Binding-site contacts:
Ligand atom O5 contacts residue THR256 of chain 1.B at 3.6 Å.
Ligand atom C8 contacts residue ASN219 of chain 1.B at 4.5 Å.
Ligand atom C1 contacts residue ASN219 of chain 1.B at 1.4 Å.
Ligand atom C8 contacts residue TYR487 of chain 1.B at 4.4 Å (hydrophobic).
Ligand atom O5 contacts residue LYS258 of chain 1.B at 3.7 Å.
Ligand atom C8 contacts residue HIS77 of chain 1.B at 4.3 Å.
Ligand atom N2 contacts residue ASN219 of chain 1.B at 2.8 Å (h-bond).
Ligand atom C3 contacts residue ASN219 of chain 1.B at 3.7 Å.
Ligand atom C6 contacts residue VAL257 of chain 1.B at 4.1 Å (hydrophobic).
Ligand atom O7 contacts residue ASN219 of chain 1.B at 3.8 Å.
Ligand atom O5 contacts residue VAL257 of chain 1.B at 3.7 Å.
Ligand atom O6 contacts residue VAL257 of chain 1.B at 3.4 Å.
Ligand atom C1 contacts residue THR256 of chain 1.B at 3.8 Å.
Ligand atom C2 contacts residue THR256 of chain 1.B at 4.5 Å.
Ligand atom C7 contacts residue THR255 of chain 1.B at 4.2 Å.
Ligand atom C1 contacts residue LYS258 of chain 1.B at 4.1 Å.
Ligand atom O6 contacts residue LYS258 of chain 1.B at 2.8 Å (salt-bridge).
Ligand atom C4 contacts residue ASN219 of chain 1.B at 4.2 Å.
Ligand atom C5 contacts residue LYS258 of chain 1.B at 4.4 Å.
Ligand atom C2 contacts residue ASN219 of chain 1.B at 2.4 Å.
Ligand atom C6 contacts residue LYS258 of chain 1.B at 4.0 Å.
Ligand atom C7 contacts residue ASN219 of chain 1.B at 3.5 Å.
Ligand atom C5 contacts residue ASN219 of chain 1.B at 3.6 Å.
Ligand atom O5 contacts residue ASN219 of chain 1.B at 2.4 Å (h-bond).
Ligand atom O7 contacts residue THR255 of chain 1.B at 3.2 Å (h-bond).
Ligand atom O6 contacts residue TYR487 of chain 1.B at 3.8 Å.

The small molecule below binds the protein below.
Small molecule (SMILES): CC(=O)N[C@H]1[C@H](O[C@H]2[C@H](O)[C@@H](NC(C)=O)CO[C@@H]2CO)O[C@H](CO)[C@@H](O)[C@@H]1O

Sequence of chain 1.B:
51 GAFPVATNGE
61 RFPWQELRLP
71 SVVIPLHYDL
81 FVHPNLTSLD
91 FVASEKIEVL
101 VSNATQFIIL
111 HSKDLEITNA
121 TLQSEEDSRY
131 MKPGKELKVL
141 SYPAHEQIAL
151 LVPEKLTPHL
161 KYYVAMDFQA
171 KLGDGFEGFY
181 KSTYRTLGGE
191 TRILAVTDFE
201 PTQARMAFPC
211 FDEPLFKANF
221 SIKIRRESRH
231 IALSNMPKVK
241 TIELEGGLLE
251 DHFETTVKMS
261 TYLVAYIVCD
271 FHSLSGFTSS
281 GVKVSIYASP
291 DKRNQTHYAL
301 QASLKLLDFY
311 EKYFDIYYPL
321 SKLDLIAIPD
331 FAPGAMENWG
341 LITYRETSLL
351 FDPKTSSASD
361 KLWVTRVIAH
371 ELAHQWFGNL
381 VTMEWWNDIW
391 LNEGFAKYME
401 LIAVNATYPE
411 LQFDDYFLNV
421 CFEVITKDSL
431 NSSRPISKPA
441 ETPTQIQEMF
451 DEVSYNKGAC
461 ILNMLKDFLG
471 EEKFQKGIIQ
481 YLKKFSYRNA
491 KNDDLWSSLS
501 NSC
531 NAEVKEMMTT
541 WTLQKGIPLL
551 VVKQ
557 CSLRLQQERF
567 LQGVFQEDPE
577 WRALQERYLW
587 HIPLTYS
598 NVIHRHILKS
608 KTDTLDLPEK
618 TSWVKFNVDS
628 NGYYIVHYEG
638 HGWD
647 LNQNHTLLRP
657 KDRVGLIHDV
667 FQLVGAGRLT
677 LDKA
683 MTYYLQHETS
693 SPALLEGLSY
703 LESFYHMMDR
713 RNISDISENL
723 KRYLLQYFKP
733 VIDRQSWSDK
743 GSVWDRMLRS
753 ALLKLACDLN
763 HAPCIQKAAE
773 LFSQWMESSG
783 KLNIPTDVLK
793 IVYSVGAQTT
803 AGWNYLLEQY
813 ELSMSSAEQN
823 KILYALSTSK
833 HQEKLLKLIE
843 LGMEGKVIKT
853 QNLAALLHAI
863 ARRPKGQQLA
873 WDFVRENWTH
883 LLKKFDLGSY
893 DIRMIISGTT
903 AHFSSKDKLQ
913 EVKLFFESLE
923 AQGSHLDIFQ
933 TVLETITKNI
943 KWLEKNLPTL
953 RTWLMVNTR